A small-molecule ligand and the protein it binds are described below.
Small molecule (SMILES): CC(=O)N[C@@H]1[C@@H](O)[C@H](O)[C@@H](CO)O[C@H]1O

Binding-site contacts:
Ligand atom C5 contacts residue GLN835 of chain 1.A at 4.4 Å.
Ligand atom N2 contacts residue ASN832 of chain 1.A at 2.8 Å (h-bond).
Ligand atom C5 contacts residue SER834 of chain 1.A at 3.4 Å.
Ligand atom C5 contacts residue ASN832 of chain 1.A at 3.7 Å.
Ligand atom O7 contacts residue ASN832 of chain 1.A at 3.4 Å (h-bond).
Ligand atom C4 contacts residue ASN832 of chain 1.A at 4.2 Å.
Ligand atom C3 contacts residue ASN832 of chain 1.A at 3.8 Å.
Ligand atom C6 contacts residue SER834 of chain 1.A at 3.6 Å.
Ligand atom C7 contacts residue ASN832 of chain 1.A at 3.5 Å.
Ligand atom C8 contacts residue ASN832 of chain 1.A at 4.5 Å.
Ligand atom O5 contacts residue ASN832 of chain 1.A at 2.4 Å (h-bond).
Ligand atom C6 contacts residue GLN835 of chain 1.A at 3.6 Å.
Ligand atom O5 contacts residue SER834 of chain 1.A at 3.1 Å (h-bond).
Ligand atom C2 contacts residue ASN832 of chain 1.A at 2.4 Å.
Ligand atom C1 contacts residue ASN832 of chain 1.A at 1.4 Å.
Ligand atom C1 contacts residue SER834 of chain 1.A at 3.6 Å.

Sequence of chain 1.A:
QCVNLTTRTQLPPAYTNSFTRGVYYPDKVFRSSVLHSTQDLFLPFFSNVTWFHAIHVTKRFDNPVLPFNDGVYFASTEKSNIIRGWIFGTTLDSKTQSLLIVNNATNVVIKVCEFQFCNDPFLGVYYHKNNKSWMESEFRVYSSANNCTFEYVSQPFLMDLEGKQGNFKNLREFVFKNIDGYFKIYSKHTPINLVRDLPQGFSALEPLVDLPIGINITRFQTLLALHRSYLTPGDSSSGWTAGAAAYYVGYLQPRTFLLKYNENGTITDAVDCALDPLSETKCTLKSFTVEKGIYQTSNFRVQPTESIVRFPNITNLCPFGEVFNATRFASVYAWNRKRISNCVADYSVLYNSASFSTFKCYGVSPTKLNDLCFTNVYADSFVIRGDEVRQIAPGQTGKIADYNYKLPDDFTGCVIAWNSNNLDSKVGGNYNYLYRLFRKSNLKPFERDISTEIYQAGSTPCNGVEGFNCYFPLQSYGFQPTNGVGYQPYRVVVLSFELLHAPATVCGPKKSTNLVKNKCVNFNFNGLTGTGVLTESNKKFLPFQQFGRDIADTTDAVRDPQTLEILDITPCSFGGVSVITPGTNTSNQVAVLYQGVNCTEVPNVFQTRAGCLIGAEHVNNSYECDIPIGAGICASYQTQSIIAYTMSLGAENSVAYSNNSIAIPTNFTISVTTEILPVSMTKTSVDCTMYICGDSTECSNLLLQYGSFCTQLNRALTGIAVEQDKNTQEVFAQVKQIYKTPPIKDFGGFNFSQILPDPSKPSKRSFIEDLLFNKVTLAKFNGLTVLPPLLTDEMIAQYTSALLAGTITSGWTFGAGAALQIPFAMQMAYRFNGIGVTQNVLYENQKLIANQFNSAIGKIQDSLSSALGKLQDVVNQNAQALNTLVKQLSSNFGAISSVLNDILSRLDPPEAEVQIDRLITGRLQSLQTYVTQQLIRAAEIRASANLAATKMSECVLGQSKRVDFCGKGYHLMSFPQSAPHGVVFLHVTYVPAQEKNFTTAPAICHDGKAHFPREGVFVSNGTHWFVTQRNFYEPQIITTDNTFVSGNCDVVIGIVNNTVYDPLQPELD